Sequence of chain 4.A:
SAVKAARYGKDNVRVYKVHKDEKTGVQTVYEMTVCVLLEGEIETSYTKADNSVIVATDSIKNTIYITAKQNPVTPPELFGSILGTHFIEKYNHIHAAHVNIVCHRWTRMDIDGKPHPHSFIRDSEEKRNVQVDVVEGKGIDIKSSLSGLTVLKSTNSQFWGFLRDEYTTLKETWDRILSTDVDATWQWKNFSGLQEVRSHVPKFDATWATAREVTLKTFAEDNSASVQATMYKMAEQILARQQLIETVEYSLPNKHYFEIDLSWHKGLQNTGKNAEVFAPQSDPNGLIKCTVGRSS

Sequence of chain 2.A:
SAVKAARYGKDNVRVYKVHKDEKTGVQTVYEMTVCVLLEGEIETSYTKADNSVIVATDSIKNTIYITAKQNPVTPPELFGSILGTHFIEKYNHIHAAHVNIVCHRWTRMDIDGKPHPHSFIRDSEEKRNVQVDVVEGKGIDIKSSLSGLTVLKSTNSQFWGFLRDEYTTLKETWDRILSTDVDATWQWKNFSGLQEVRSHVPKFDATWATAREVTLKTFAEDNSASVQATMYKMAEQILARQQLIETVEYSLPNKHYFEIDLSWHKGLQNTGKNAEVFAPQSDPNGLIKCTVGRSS

This protein binds this small molecule.
Small molecule (SMILES): O=C1N=C2NC(=O)NC(=O)[C@]2(OO)N1

Binding-site contacts:
Ligand atom N7 contacts residue OXY1 of chain 4.D at 3.2 Å (h-bond).
Ligand atom N3 contacts residue ASN255 of chain 4.A at 3.2 Å (h-bond).
Ligand atom O24 contacts residue ASP59 of chain 2.A at 2.9 Å (salt-bridge).
Ligand atom N1 contacts residue GLN229 of chain 4.A at 3.0 Å (h-bond).
Ligand atom C4 contacts residue OXY1 of chain 4.D at 3.1 Å.
Ligand atom O11 contacts residue URC1 of chain 4.E at 0.1 Å (h-bond).
Ligand atom C2 contacts residue URC1 of chain 4.E at 0.1 Å.
Ligand atom N7 contacts residue THR58 of chain 2.A at 2.7 Å (h-bond).
Ligand atom C8 contacts residue URC1 of chain 4.E at 0.1 Å.
Ligand atom O2 contacts residue URC1 of chain 4.E at 2.1 Å.
Ligand atom O3 contacts residue ASN255 of chain 4.A at 3.1 Å (h-bond).
Ligand atom N1 contacts residue PHE160 of chain 4.A at 3.4 Å.
Ligand atom O3 contacts residue URC1 of chain 4.E at 3.0 Å.
Ligand atom O11 contacts residue ARG177 of chain 4.A at 2.9 Å (salt-bridge).
Ligand atom O11 contacts residue VAL228 of chain 4.A at 2.9 Å (h-bond).
Ligand atom C4 contacts residue URC1 of chain 4.E at 0.3 Å.
Ligand atom O11 contacts residue SER227 of chain 4.A at 3.4 Å.
Ligand atom N3 contacts residue ARG177 of chain 4.A at 3.0 Å (salt-bridge).
Ligand atom O13 contacts residue ILE55 of chain 2.A at 3.4 Å.
Ligand atom O2 contacts residue OXY1 of chain 4.D at 1.2 Å (h-bond).
Ligand atom N9 contacts residue URC1 of chain 4.E at 0.1 Å (h-bond).
Ligand atom O24 contacts residue THR58 of chain 2.A at 3.3 Å (h-bond).
Ligand atom C6 contacts residue OXY1 of chain 4.D at 3.4 Å.
Ligand atom O13 contacts residue URC1 of chain 4.E at 0.1 Å (h-bond).
Ligand atom N9 contacts residue OXY1 of chain 4.D at 3.3 Å (h-bond).
Ligand atom O2 contacts residue THR58 of chain 2.A at 3.2 Å (h-bond).
Ligand atom C5 contacts residue URC1 of chain 4.E at 0.6 Å.
Ligand atom O3 contacts residue OXY1 of chain 4.D at 0.4 Å (h-bond).
Ligand atom C6 contacts residue URC1 of chain 4.E at 0.1 Å.
Ligand atom C8 contacts residue THR58 of chain 2.A at 3.2 Å.
Ligand atom N3 contacts residue URC1 of chain 4.E at 0.1 Å (h-bond).
Ligand atom O24 contacts residue URC1 of chain 4.E at 0.1 Å (h-bond).
Ligand atom O3 contacts residue THR58 of chain 2.A at 2.7 Å (h-bond).
Ligand atom N1 contacts residue URC1 of chain 4.E at 0.1 Å (h-bond).
Ligand atom C5 contacts residue OXY1 of chain 4.D at 2.6 Å.
Ligand atom C8 contacts residue OXY1 of chain 4.D at 3.3 Å.
Ligand atom O24 contacts residue LEU171 of chain 4.A at 3.4 Å.
Ligand atom O13 contacts residue GLN229 of chain 4.A at 2.9 Å (h-bond).
Ligand atom N7 contacts residue URC1 of chain 4.E at 0.4 Å (h-bond).
Ligand atom N9 contacts residue PHE160 of chain 4.A at 3.5 Å.